Binding-site contacts:
Ligand atom C21 contacts residue ALA146 of chain 2.A at 3.6 Å (hydrophobic).
Ligand atom N2 contacts residue GLU311 of chain 2.A at 3.4 Å (salt-bridge).
Ligand atom C4 contacts residue GLU311 of chain 2.A at 4.0 Å.
Ligand atom C15 contacts residue GLY285 of chain 2.A at 3.6 Å.
Ligand atom C contacts residue GLU311 of chain 2.A at 3.8 Å.
Ligand atom C17 contacts residue IMP1 of chain 2.D at 4.1 Å.
Ligand atom C22 contacts residue MET290 of chain 2.A at 4.0 Å (hydrophobic).
Ligand atom C23 contacts residue VAL309 of chain 2.A at 3.7 Å (hydrophobic).
Ligand atom C21 contacts residue TYR340 of chain 3.A at 3.8 Å (hydrophobic).
Ligand atom C20 contacts residue IMP1 of chain 2.D at 3.5 Å.
Ligand atom C21 contacts residue IMP1 of chain 2.D at 3.4 Å.
Ligand atom C8 contacts residue SER336 of chain 3.A at 3.8 Å.
Ligand atom C15 contacts residue MET284 of chain 2.A at 3.8 Å (hydrophobic).
Ligand atom C13 contacts residue GLY285 of chain 2.A at 4.0 Å.
Ligand atom C21 contacts residue THR203 of chain 2.A at 3.4 Å.
Ligand atom C8 contacts residue TYR340 of chain 3.A at 3.9 Å (hydrophobic).
Ligand atom C23 contacts residue GLY285 of chain 2.A at 3.8 Å.
Ligand atom C18 contacts residue ALA146 of chain 2.A at 4.1 Å (hydrophobic).
Ligand atom N1 contacts residue TYR340 of chain 3.A at 4.1 Å.
Ligand atom C7 contacts residue PRO27 of chain 3.A at 4.1 Å (hydrophobic).
Ligand atom C19 contacts residue IMP1 of chain 2.D at 3.5 Å.
Ligand atom BR1 contacts residue HIS147 of chain 2.A at 3.8 Å.
Ligand atom O contacts residue ALA146 of chain 2.A at 4.0 Å.
Ligand atom N1 contacts residue GLU311 of chain 2.A at 3.1 Å (salt-bridge).
Ligand atom BR1 contacts residue VAL25 of chain 3.A at 3.7 Å.
Ligand atom C14 contacts residue GLY285 of chain 2.A at 3.6 Å.
Ligand atom C21 contacts residue GLU311 of chain 2.A at 3.6 Å.
Ligand atom C19 contacts residue ALA146 of chain 2.A at 3.9 Å (hydrophobic).
Ligand atom C contacts residue ALA146 of chain 2.A at 3.9 Å (hydrophobic).
Ligand atom BR1 contacts residue GLY339 of chain 3.A at 3.6 Å.
Ligand atom C5 contacts residue ALA146 of chain 2.A at 4.0 Å (hydrophobic).
Ligand atom C9 contacts residue SER336 of chain 3.A at 3.8 Å.
Ligand atom C23 contacts residue MET290 of chain 2.A at 3.9 Å (hydrophobic).
Ligand atom C9 contacts residue GLU311 of chain 2.A at 3.9 Å.
Ligand atom N1 contacts residue ALA146 of chain 2.A at 3.7 Å.
Ligand atom C4 contacts residue ALA146 of chain 2.A at 3.7 Å (hydrophobic).
Ligand atom C23 contacts residue GLU311 of chain 2.A at 3.8 Å.
Ligand atom BR1 contacts residue SER23 of chain 3.A at 4.1 Å.
Ligand atom C16 contacts residue GLY285 of chain 2.A at 4.0 Å.
Ligand atom C9 contacts residue TYR340 of chain 3.A at 3.5 Å (hydrophobic).

The protein below binds the small molecule below.
Small molecule (SMILES): C=C(C)c1cccc(C(C)(C)NC(=O)Nc2ccc(Br)cc2)c1

Sequence of chain 3.A:
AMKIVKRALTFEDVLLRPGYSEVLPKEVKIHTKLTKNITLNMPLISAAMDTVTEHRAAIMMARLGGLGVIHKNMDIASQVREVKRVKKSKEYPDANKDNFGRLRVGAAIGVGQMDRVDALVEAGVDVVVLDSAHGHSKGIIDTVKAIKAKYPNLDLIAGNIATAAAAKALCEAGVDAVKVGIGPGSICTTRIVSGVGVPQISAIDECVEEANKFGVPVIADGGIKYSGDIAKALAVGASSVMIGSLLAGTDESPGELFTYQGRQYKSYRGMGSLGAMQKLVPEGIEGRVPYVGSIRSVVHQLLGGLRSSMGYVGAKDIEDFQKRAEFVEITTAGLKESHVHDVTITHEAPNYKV

Sequence of chain 2.A:
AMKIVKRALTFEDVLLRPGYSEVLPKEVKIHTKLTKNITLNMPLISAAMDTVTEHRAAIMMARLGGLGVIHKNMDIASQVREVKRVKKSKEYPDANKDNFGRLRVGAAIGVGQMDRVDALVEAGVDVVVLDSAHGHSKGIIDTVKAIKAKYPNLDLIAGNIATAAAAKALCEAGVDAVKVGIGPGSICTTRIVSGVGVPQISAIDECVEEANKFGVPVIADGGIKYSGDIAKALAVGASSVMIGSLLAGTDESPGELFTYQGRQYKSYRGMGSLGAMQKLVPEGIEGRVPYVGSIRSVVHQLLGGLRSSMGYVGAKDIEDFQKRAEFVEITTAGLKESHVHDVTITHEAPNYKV